Binding-site contacts:
Ligand atom S01 contacts residue GLY176 of chain 1.A at 3.7 Å.
Ligand atom C12 contacts residue ASN47 of chain 1.A at 3.9 Å.
Ligand atom C07 contacts residue ILE173 of chain 1.A at 4.2 Å (hydrophobic).
Ligand atom C08 contacts residue ILE173 of chain 1.A at 4.1 Å (hydrophobic).
Ligand atom C02 contacts residue GLN8 of chain 1.B at 3.5 Å.
Ligand atom N04 contacts residue CYS7 of chain 1.B at 4.1 Å.
Ligand atom C02 contacts residue CYS7 of chain 1.B at 3.0 Å (hydrophobic).
Ligand atom C08 contacts residue CYS7 of chain 1.B at 3.6 Å (hydrophobic).
Ligand atom C11 contacts residue PHE124 of chain 1.A at 3.8 Å (hydrophobic).
Ligand atom F09 contacts residue ILE173 of chain 1.A at 3.4 Å.
Ligand atom C10 contacts residue CYS7 of chain 1.B at 4.0 Å (hydrophobic).
Ligand atom C02 contacts residue LEU227 of chain 1.A at 4.3 Å (hydrophobic).
Ligand atom O13 contacts residue ILE224 of chain 1.A at 3.9 Å.
Ligand atom C05 contacts residue ILE224 of chain 1.A at 4.1 Å (hydrophobic).
Ligand atom C05 contacts residue CYS7 of chain 1.B at 4.3 Å (hydrophobic).
Ligand atom S01 contacts residue GLN8 of chain 1.B at 4.5 Å.
Ligand atom C06 contacts residue CYS7 of chain 1.B at 3.6 Å (hydrophobic).
Ligand atom C07 contacts residue PRO172 of chain 1.A at 3.6 Å (hydrophobic).
Ligand atom C02 contacts residue ILE224 of chain 1.A at 4.3 Å (hydrophobic).
Ligand atom N04 contacts residue ILE224 of chain 1.A at 4.1 Å.
Ligand atom C11 contacts residue CYS7 of chain 1.B at 4.2 Å (hydrophobic).
Ligand atom F09 contacts residue LEU177 of chain 1.A at 4.2 Å.
Ligand atom C07 contacts residue CYS7 of chain 1.B at 3.5 Å (hydrophobic).
Ligand atom C10 contacts residue LYS127 of chain 1.A at 3.8 Å.
Ligand atom S01 contacts residue ILE224 of chain 1.A at 4.0 Å.
Ligand atom F09 contacts residue PRO172 of chain 1.A at 4.0 Å.
Ligand atom C08 contacts residue LYS127 of chain 1.A at 3.9 Å.
Ligand atom C10 contacts residue PHE124 of chain 1.A at 3.6 Å (hydrophobic).
Ligand atom C14 contacts residue ILE224 of chain 1.A at 3.9 Å (hydrophobic).
Ligand atom C12 contacts residue CYS7 of chain 1.B at 4.0 Å (hydrophobic).
Ligand atom C08 contacts residue PRO172 of chain 1.A at 4.3 Å (hydrophobic).
Ligand atom F09 contacts residue GLY176 of chain 1.A at 4.1 Å.
Ligand atom S01 contacts residue CYS7 of chain 1.B at 2.0 Å (h-bond).
Ligand atom C11 contacts residue SER50 of chain 1.A at 4.3 Å.
Ligand atom F09 contacts residue CYS7 of chain 1.B at 4.2 Å.
Ligand atom O13 contacts residue PRO172 of chain 1.A at 3.7 Å.
Ligand atom C03 contacts residue CYS7 of chain 1.B at 3.3 Å (hydrophobic).
Ligand atom C03 contacts residue GLN8 of chain 1.B at 3.4 Å.
Ligand atom F09 contacts residue LYS127 of chain 1.A at 3.3 Å.
Ligand atom C11 contacts residue ASN47 of chain 1.A at 3.9 Å.

The small molecule below binds the protein below.
Small molecule (SMILES): CN(CCS)C(=O)c1cccc(F)c1

Sequence of chain 1.B:
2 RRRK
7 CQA

Sequence of chain 1.A:
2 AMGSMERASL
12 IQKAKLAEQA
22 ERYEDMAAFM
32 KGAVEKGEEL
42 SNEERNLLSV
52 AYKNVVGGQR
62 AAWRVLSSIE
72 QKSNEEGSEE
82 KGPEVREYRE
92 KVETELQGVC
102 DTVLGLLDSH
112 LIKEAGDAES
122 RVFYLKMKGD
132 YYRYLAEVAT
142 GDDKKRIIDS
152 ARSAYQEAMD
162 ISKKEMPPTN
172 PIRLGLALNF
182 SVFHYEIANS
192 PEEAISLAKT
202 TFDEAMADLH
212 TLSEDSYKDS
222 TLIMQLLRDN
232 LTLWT